Sequence of chain 1.A:
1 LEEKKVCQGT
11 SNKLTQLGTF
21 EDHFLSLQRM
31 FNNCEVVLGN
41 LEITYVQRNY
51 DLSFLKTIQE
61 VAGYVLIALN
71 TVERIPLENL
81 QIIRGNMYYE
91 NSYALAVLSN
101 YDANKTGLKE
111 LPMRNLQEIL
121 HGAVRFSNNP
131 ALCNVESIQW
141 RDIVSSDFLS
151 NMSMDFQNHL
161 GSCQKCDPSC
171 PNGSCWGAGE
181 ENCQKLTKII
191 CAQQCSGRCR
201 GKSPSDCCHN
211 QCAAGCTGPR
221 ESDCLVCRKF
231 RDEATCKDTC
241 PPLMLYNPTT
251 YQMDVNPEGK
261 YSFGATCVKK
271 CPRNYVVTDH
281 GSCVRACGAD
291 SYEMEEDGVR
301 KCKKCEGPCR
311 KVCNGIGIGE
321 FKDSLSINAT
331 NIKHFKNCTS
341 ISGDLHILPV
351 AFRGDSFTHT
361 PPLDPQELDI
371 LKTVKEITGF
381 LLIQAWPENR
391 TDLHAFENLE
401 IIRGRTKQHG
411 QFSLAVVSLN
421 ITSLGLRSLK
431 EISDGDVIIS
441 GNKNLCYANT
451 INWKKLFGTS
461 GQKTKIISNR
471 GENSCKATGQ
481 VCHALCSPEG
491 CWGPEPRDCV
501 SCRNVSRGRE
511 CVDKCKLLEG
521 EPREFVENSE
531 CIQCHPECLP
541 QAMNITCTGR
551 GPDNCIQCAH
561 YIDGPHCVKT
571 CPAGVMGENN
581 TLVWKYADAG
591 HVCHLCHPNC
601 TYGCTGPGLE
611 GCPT

Binding-site contacts:
Ligand atom O7 contacts residue PHE148 of chain 1.A at 3.7 Å.
Ligand atom O5 contacts residue SER92 of chain 1.A at 3.5 Å (h-bond).
Ligand atom O4 contacts residue ASN91 of chain 1.A at 3.9 Å.
Ligand atom C2 contacts residue ASN151 of chain 1.A at 2.1 Å.
Ligand atom C4 contacts residue SER92 of chain 1.A at 3.8 Å.
Ligand atom C6 contacts residue SER92 of chain 1.A at 3.5 Å.
Ligand atom O3 contacts residue ASN91 of chain 1.A at 3.8 Å.
Ligand atom O5 contacts residue ASN151 of chain 1.A at 2.4 Å (h-bond).
Ligand atom C5 contacts residue ASN91 of chain 1.A at 4.3 Å.
Ligand atom C3 contacts residue ASN151 of chain 1.A at 3.5 Å.
Ligand atom C4 contacts residue ASN151 of chain 1.A at 4.0 Å.
Ligand atom C1 contacts residue SER92 of chain 1.A at 4.4 Å.
Ligand atom N2 contacts residue ASN151 of chain 1.A at 2.7 Å (h-bond).
Ligand atom C1 contacts residue ASN151 of chain 1.A at 1.4 Å.
Ligand atom C8 contacts residue ASN151 of chain 1.A at 4.4 Å.
Ligand atom C5 contacts residue ASN151 of chain 1.A at 3.6 Å.
Ligand atom O3 contacts residue ASN151 of chain 1.A at 4.5 Å.
Ligand atom O6 contacts residue SER92 of chain 1.A at 4.5 Å.
Ligand atom C7 contacts residue ASN151 of chain 1.A at 3.2 Å.
Ligand atom O7 contacts residue ASN151 of chain 1.A at 3.2 Å (h-bond).
Ligand atom C2 contacts residue ASN91 of chain 1.A at 4.3 Å.
Ligand atom C5 contacts residue SER92 of chain 1.A at 3.8 Å.
Ligand atom C4 contacts residue ASN91 of chain 1.A at 3.4 Å.
Ligand atom C3 contacts residue ASN91 of chain 1.A at 4.0 Å.

This small molecule binds to this protein.
Small molecule (SMILES): CC(=O)N[C@@H]1[C@@H](O)[C@H](O)[C@@H](CO)O[C@H]1O